Sequence of chain 3.A:
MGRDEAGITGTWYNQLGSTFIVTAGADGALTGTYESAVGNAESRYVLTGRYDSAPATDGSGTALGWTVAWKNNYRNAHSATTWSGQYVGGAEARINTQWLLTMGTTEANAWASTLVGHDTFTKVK

This protein binds this small molecule.
Small molecule (SMILES): [O][Ru]12345(OC(=O)c6cc(N7CCN(C(=O)CCCC[C@@H]8SC[C@@H]9NC(=O)N[C@@H]98)CC7)c7ccccc7n->16)[C]1[C]2[C]3[C]4[C]15

Binding-site contacts:
Ligand atom C6 contacts residue SER45 of chain 1.A at 3.7 Å.
Ligand atom C14 contacts residue LEU110 of chain 1.A at 3.7 Å (hydrophobic).
Ligand atom C5 contacts residue TRP120 of chain 3.A at 3.5 Å (hydrophobic).
Ligand atom O1 contacts residue SER27 of chain 1.A at 2.5 Å (h-bond).
Ligand atom C16 contacts residue MET112 of chain 1.A at 3.6 Å (hydrophobic).
Ligand atom C7 contacts residue LEU110 of chain 1.A at 3.4 Å (hydrophobic).
Ligand atom C2 contacts residue ASP128 of chain 1.A at 3.8 Å.
Ligand atom N1 contacts residue ASP128 of chain 1.A at 2.8 Å (salt-bridge).
Ligand atom C29 contacts residue ALA121 of chain 1.A at 3.7 Å (hydrophobic).
Ligand atom C1 contacts residue SER27 of chain 1.A at 3.5 Å.
Ligand atom O1 contacts residue ASN23 of chain 1.A at 2.9 Å (h-bond).
Ligand atom C20 contacts residue ALA121 of chain 1.A at 3.4 Å (hydrophobic).
Ligand atom C18 contacts residue MET112 of chain 1.A at 3.6 Å (hydrophobic).
Ligand atom C22 contacts residue MET112 of chain 1.A at 3.7 Å (hydrophobic).
Ligand atom C23 contacts residue MET112 of chain 1.A at 3.6 Å (hydrophobic).
Ligand atom C8 contacts residue TRP79 of chain 1.A at 3.7 Å (hydrophobic).
Ligand atom O2 contacts residue ASN49 of chain 1.A at 2.6 Å (h-bond).
Ligand atom C15 contacts residue MET112 of chain 1.A at 3.6 Å (hydrophobic).
Ligand atom O5 contacts residue MET112 of chain 1.A at 2.9 Å.
Ligand atom C19 contacts residue MET112 of chain 1.A at 3.7 Å (hydrophobic).
Ligand atom C13 contacts residue SER88 of chain 1.A at 3.2 Å.
Ligand atom C1 contacts residue TYR43 of chain 1.A at 3.5 Å (hydrophobic).
Ligand atom C3 contacts residue TRP108 of chain 1.A at 3.7 Å (hydrophobic).
Ligand atom C1 contacts residue LEU25 of chain 1.A at 3.7 Å (hydrophobic).
Ligand atom N2 contacts residue SER45 of chain 1.A at 2.9 Å (h-bond).
Ligand atom C10 contacts residue ASN49 of chain 1.A at 3.5 Å.
Ligand atom O1 contacts residue TYR43 of chain 1.A at 2.7 Å (h-bond).
Ligand atom C1 contacts residue ASN23 of chain 1.A at 3.7 Å.
Ligand atom S1 contacts residue THR90 of chain 1.A at 3.3 Å (h-bond).
Ligand atom C4 contacts residue VAL47 of chain 1.A at 3.8 Å (hydrophobic).
Ligand atom C21 contacts residue SER122 of chain 1.A at 3.3 Å.
Ligand atom C22 contacts residue SER122 of chain 1.A at 3.4 Å.
Ligand atom C21 contacts residue ALA121 of chain 1.A at 3.2 Å (hydrophobic).
Ligand atom N5 contacts residue MET112 of chain 1.A at 3.7 Å.
Ligand atom C17 contacts residue MET112 of chain 1.A at 3.7 Å (hydrophobic).
Ligand atom C1 contacts residue ASP128 of chain 1.A at 3.8 Å.
Ligand atom O2 contacts residue GLY48 of chain 1.A at 3.1 Å.
Ligand atom C14 contacts residue SER88 of chain 1.A at 3.7 Å.
Ligand atom S1 contacts residue TRP79 of chain 1.A at 3.6 Å.
Ligand atom N2 contacts residue VAL47 of chain 1.A at 3.6 Å.

Sequence of chain 1.A:
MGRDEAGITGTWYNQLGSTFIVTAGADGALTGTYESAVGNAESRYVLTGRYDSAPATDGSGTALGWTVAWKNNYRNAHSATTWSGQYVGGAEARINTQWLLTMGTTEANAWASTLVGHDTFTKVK